Binding-site contacts:
Ligand atom O2C contacts residue PHE736 of chain 1.B at 4.2 Å.
Ligand atom O12 contacts residue ASN853 of chain 1.B at 3.0 Å (h-bond).
Ligand atom C2 contacts residue ARG852 of chain 1.B at 4.3 Å.
Ligand atom C2A contacts residue PHE736 of chain 1.B at 4.3 Å (hydrophobic).
Ligand atom C5A contacts residue ILE697 of chain 1.B at 4.1 Å (hydrophobic).
Ligand atom C1 contacts residue SER851 of chain 1.B at 4.4 Å.
Ligand atom O1 contacts residue SER851 of chain 1.B at 3.7 Å.
Ligand atom O12 contacts residue ARG852 of chain 1.B at 3.7 Å.
Ligand atom C1A contacts residue PHE736 of chain 1.B at 3.8 Å (hydrophobic).
Ligand atom O11 contacts residue SER851 of chain 1.B at 3.0 Å.
Ligand atom O42 contacts residue LYS606 of chain 1.A at 3.5 Å (salt-bridge).
Ligand atom O52 contacts residue ARG999 of chain 1.B at 3.9 Å.
Ligand atom O52 contacts residue TYR684 of chain 1.B at 3.1 Å.
Ligand atom O5 contacts residue TYR684 of chain 1.B at 3.6 Å (h-bond).
Ligand atom P5 contacts residue TYR684 of chain 1.B at 4.2 Å.
Ligand atom O51 contacts residue SER680 of chain 1.B at 4.3 Å.
Ligand atom C3C contacts residue ASN693 of chain 1.B at 4.2 Å.
Ligand atom C3A contacts residue PHE736 of chain 1.B at 3.5 Å (hydrophobic).
Ligand atom O13 contacts residue ASN693 of chain 1.B at 4.3 Å.
Ligand atom C4A contacts residue SER740 of chain 1.B at 4.0 Å.
Ligand atom O43 contacts residue LYS606 of chain 1.A at 4.4 Å.
Ligand atom P1 contacts residue ASN853 of chain 1.B at 4.3 Å.
Ligand atom C4A contacts residue PHE739 of chain 1.B at 4.0 Å (hydrophobic).
Ligand atom P1 contacts residue SER851 of chain 1.B at 3.7 Å.
Ligand atom O1 contacts residue ARG852 of chain 1.B at 3.8 Å.
Ligand atom P4 contacts residue LYS606 of chain 1.A at 3.7 Å.
Ligand atom C3A contacts residue PHE739 of chain 1.B at 4.2 Å (hydrophobic).
Ligand atom O42 contacts residue ARG852 of chain 1.B at 4.2 Å.
Ligand atom C5A contacts residue SER740 of chain 1.B at 3.4 Å.
Ligand atom C6A contacts residue SER740 of chain 1.B at 3.7 Å.
Ligand atom O1A contacts residue PHE736 of chain 1.B at 3.7 Å.
Ligand atom P1 contacts residue ARG852 of chain 1.B at 4.3 Å.
Ligand atom C3 contacts residue ARG852 of chain 1.B at 4.1 Å.
Ligand atom O51 contacts residue ARG999 of chain 1.B at 3.7 Å.
Ligand atom O2 contacts residue ASN693 of chain 1.B at 3.5 Å (h-bond).
Ligand atom C1 contacts residue ARG852 of chain 1.B at 3.8 Å.
Ligand atom O52 contacts residue SER680 of chain 1.B at 3.8 Å.
Ligand atom O12 contacts residue SER851 of chain 1.B at 3.6 Å.
Ligand atom O41 contacts residue LYS606 of chain 1.A at 2.9 Å (salt-bridge).
Ligand atom O53 contacts residue LYS606 of chain 1.A at 4.3 Å.

The small molecule below binds the protein below.
Small molecule (SMILES): CCCCCCCC(=O)OC[C@H](COP(=O)(O)O[C@@H]1[C@H](O)[C@H](O)[C@@H](OP(=O)(O)O)[C@H](OP(=O)(O)O)[C@H]1O)OC(=O)CCCCCCC

Sequence of chain 1.A:
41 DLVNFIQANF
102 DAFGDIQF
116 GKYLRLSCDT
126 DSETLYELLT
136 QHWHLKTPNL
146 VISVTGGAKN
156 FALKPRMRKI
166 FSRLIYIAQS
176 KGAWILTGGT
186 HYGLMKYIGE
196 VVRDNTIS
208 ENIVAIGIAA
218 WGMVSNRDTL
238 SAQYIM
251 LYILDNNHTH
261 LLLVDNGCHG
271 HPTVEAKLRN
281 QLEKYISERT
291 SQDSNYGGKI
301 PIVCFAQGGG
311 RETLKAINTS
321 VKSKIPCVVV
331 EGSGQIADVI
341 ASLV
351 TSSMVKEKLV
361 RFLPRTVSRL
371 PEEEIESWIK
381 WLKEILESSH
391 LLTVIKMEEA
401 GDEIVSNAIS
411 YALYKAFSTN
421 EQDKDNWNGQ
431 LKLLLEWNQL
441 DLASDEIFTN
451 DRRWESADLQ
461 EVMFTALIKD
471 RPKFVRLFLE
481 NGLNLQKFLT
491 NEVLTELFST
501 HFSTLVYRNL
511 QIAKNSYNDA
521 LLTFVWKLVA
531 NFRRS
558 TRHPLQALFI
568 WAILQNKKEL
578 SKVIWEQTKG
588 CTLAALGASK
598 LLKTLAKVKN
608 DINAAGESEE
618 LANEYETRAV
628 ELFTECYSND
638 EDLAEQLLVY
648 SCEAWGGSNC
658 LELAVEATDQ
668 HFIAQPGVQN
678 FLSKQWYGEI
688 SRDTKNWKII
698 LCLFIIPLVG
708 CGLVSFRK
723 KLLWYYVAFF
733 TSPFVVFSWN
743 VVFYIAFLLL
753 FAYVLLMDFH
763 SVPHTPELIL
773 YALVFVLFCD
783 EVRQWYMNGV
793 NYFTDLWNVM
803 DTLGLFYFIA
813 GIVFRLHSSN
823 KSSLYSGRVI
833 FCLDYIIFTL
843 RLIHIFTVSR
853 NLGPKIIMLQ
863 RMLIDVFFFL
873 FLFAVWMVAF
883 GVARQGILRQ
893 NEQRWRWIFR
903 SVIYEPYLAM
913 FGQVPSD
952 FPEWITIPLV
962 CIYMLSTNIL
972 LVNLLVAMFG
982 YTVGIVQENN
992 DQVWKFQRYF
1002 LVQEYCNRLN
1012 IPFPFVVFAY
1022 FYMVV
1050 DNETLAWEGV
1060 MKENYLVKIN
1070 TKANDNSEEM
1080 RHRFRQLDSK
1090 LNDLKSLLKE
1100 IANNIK

Sequence of chain 1.B:
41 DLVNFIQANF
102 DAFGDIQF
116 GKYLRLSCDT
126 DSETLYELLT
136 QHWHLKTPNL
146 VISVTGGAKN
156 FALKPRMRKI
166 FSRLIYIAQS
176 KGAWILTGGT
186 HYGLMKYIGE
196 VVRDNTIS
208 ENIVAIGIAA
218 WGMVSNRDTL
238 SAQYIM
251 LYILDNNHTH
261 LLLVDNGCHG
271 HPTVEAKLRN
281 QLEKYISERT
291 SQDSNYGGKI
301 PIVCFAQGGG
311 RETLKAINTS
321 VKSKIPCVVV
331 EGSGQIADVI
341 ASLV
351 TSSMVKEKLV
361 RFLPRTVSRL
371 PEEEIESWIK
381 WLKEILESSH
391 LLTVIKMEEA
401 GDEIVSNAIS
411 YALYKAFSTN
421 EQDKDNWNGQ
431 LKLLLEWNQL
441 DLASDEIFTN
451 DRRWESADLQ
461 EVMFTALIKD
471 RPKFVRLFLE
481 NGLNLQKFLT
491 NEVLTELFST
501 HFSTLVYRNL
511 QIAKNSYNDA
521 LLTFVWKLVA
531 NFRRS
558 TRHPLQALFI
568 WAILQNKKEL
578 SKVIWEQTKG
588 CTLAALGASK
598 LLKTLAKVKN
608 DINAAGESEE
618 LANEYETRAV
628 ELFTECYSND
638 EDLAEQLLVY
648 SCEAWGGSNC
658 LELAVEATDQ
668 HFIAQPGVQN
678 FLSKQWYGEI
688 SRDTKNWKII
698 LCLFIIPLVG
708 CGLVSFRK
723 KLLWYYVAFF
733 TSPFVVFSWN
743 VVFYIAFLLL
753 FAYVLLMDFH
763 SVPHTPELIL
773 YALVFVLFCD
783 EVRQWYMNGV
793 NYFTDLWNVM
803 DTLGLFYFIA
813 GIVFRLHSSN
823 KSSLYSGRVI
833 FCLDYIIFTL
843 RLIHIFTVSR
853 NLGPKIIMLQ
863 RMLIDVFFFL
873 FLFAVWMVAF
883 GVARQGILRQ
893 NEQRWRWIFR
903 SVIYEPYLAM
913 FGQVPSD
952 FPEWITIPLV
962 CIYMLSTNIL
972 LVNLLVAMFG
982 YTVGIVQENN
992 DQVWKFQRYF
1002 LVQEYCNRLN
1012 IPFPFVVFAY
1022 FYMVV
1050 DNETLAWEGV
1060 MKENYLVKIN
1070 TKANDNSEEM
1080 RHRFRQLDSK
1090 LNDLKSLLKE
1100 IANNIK